This small molecule binds to this protein.
Small molecule (SMILES): CC(=O)N[C@H]1[C@H](O[C@H]2[C@H](O)[C@@H](NC(C)=O)CO[C@@H]2CO)O[C@H](CO)[C@@H](O[C@@H]2O[C@H](CO[C@H]3O[C@H](CO)[C@@H](O)[C@H](O)[C@@H]3O[C@H]3O[C@H](CO)[C@@H](O)[C@H](O)[C@@H]3O)[C@@H](O)[C@H](O[C@H]3O[C@H](CO)[C@@H](O)[C@H](O)[C@@H]3O[C@H]3O[C@H](CO)[C@@H](O)[C@H](O)[C@@H]3O)[C@@H]2O)[C@@H]1O

Binding-site contacts:
Ligand atom O5 contacts residue THR426 of chain 1.C at 4.1 Å.
Ligand atom O6 contacts residue LYS427 of chain 1.C at 3.4 Å.
Ligand atom C6 contacts residue ARG556 of chain 1.B at 4.1 Å.
Ligand atom O7 contacts residue THR426 of chain 1.C at 4.1 Å.
Ligand atom N2 contacts residue ASN424 of chain 1.C at 2.8 Å (h-bond).
Ligand atom C6 contacts residue TYR554 of chain 1.B at 4.0 Å (hydrophobic).
Ligand atom C8 contacts residue LYS601 of chain 1.C at 3.3 Å.
Ligand atom C6 contacts residue TRP567 of chain 1.B at 4.0 Å (hydrophobic).
Ligand atom O6 contacts residue ARG556 of chain 1.B at 3.4 Å (salt-bridge).
Ligand atom C3 contacts residue ASP524 of chain 1.B at 3.2 Å.
Ligand atom C6 contacts residue LEU520 of chain 1.B at 4.0 Å (hydrophobic).
Ligand atom C3 contacts residue ASN424 of chain 1.C at 3.8 Å.
Ligand atom C4 contacts residue ASN424 of chain 1.C at 4.2 Å.
Ligand atom C5 contacts residue THR426 of chain 1.C at 3.9 Å.
Ligand atom O6 contacts residue LEU520 of chain 1.B at 4.2 Å.
Ligand atom C4 contacts residue ASP524 of chain 1.B at 4.0 Å.
Ligand atom C5 contacts residue ASN424 of chain 1.C at 3.7 Å.
Ligand atom O5 contacts residue LYS427 of chain 1.C at 3.6 Å (salt-bridge).
Ligand atom O4 contacts residue ASP524 of chain 1.B at 2.9 Å (salt-bridge).
Ligand atom C6 contacts residue THR426 of chain 1.C at 4.0 Å.
Ligand atom O4 contacts residue TYR554 of chain 1.B at 4.2 Å.
Ligand atom O5 contacts residue ASN424 of chain 1.C at 2.4 Å (h-bond).
Ligand atom C8 contacts residue THR426 of chain 1.C at 4.1 Å.
Ligand atom O7 contacts residue LYS516 of chain 1.B at 3.1 Å (salt-bridge).
Ligand atom C2 contacts residue ASN424 of chain 1.C at 2.4 Å.
Ligand atom C6 contacts residue LYS427 of chain 1.C at 4.0 Å.
Ligand atom O4 contacts residue LEU520 of chain 1.B at 3.6 Å.
Ligand atom O3 contacts residue ASP524 of chain 1.B at 3.0 Å (salt-bridge).
Ligand atom O4 contacts residue ARG556 of chain 1.B at 3.1 Å (salt-bridge).
Ligand atom C7 contacts residue LYS601 of chain 1.C at 4.0 Å.
Ligand atom C5 contacts residue LYS427 of chain 1.C at 4.2 Å.
Ligand atom O7 contacts residue ASN424 of chain 1.C at 3.8 Å.
Ligand atom C7 contacts residue LYS516 of chain 1.B at 4.3 Å.
Ligand atom C4 contacts residue TRP567 of chain 1.B at 3.7 Å (hydrophobic).
Ligand atom C1 contacts residue ASN424 of chain 1.C at 1.4 Å.
Ligand atom C8 contacts residue SER430 of chain 1.C at 4.0 Å.
Ligand atom O7 contacts residue LYS601 of chain 1.C at 3.5 Å.
Ligand atom C7 contacts residue ASN424 of chain 1.C at 3.5 Å.
Ligand atom C5 contacts residue TYR554 of chain 1.B at 4.1 Å (hydrophobic).
Ligand atom O4 contacts residue TRP567 of chain 1.B at 3.4 Å.

Sequence of chain 1.B:
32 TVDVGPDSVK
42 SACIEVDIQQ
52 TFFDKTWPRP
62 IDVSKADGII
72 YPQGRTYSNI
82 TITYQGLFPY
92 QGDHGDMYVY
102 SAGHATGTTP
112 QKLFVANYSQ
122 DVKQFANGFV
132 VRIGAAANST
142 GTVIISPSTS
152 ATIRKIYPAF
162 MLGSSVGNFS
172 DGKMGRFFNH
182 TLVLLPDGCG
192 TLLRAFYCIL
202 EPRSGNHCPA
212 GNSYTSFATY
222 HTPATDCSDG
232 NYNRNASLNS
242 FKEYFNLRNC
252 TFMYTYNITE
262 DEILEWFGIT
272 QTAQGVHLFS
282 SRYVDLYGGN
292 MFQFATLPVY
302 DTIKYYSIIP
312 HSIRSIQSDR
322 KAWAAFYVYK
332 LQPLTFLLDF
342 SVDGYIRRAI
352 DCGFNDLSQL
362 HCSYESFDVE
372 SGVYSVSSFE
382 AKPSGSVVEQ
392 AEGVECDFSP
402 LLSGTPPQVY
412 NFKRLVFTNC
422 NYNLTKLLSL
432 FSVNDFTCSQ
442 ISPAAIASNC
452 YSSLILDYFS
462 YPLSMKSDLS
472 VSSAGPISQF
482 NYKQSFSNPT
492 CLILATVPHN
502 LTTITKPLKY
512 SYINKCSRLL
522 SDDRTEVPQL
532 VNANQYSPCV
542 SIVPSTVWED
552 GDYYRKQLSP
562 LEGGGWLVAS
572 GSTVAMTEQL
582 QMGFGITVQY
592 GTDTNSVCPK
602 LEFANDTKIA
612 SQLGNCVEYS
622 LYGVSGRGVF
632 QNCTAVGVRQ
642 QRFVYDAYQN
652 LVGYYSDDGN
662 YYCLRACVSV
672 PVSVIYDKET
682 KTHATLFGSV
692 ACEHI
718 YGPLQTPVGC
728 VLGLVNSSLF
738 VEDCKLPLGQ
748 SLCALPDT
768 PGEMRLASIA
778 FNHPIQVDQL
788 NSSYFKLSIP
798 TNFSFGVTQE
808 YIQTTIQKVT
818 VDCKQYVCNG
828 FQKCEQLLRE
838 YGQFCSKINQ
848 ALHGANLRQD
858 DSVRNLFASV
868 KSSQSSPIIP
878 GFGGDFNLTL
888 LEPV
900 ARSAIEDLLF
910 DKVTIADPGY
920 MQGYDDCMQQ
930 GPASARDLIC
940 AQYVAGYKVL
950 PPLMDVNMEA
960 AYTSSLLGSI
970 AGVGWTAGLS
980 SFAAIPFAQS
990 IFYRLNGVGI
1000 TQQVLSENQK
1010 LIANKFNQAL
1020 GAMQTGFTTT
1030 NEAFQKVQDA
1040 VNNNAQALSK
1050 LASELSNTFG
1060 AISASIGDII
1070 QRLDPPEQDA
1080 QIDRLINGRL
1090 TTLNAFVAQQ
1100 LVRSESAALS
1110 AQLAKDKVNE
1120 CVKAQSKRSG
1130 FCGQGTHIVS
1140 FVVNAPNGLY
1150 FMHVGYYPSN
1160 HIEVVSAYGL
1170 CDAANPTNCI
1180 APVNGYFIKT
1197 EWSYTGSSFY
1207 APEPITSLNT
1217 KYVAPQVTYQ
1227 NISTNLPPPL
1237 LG

Sequence of chain 1.C:
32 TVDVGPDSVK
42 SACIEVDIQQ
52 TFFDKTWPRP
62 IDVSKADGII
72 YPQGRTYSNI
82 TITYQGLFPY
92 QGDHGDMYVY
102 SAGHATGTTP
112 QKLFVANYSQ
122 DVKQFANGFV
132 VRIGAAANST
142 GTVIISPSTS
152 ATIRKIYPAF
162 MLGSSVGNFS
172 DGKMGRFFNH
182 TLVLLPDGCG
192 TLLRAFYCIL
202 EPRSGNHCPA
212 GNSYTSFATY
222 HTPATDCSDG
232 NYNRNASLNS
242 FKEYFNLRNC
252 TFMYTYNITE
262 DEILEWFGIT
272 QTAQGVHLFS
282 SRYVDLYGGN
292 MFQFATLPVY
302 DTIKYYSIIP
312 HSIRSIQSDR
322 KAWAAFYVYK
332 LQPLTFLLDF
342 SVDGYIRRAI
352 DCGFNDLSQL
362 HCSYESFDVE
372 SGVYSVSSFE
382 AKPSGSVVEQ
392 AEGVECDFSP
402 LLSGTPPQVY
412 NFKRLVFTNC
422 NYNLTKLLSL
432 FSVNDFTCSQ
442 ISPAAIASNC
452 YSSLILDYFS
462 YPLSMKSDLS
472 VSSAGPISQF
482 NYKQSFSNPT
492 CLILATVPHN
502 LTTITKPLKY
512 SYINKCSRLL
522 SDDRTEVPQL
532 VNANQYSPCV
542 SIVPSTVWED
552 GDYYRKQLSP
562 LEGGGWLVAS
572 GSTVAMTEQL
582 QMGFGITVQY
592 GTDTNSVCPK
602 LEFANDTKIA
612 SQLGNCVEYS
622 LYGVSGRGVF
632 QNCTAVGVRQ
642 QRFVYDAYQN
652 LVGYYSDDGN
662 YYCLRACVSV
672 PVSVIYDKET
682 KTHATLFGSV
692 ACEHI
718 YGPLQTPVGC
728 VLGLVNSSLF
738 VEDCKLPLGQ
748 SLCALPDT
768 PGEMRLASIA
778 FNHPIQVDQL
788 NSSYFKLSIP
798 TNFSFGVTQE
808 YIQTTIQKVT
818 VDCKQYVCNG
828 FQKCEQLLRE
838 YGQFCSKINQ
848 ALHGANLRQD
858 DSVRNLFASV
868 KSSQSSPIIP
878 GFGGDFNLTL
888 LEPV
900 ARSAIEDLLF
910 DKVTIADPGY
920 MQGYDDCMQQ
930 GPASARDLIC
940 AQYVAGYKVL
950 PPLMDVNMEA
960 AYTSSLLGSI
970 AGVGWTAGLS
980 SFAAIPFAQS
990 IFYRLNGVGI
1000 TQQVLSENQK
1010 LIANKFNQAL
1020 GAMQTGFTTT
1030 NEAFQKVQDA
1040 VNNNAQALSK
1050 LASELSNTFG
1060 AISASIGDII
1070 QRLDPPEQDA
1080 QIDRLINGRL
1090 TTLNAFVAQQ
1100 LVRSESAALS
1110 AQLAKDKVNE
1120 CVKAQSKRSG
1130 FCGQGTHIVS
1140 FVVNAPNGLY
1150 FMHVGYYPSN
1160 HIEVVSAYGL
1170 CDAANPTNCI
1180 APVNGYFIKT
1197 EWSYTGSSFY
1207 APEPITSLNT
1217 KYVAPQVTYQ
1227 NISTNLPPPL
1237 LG